Sequence of chain 1.H:
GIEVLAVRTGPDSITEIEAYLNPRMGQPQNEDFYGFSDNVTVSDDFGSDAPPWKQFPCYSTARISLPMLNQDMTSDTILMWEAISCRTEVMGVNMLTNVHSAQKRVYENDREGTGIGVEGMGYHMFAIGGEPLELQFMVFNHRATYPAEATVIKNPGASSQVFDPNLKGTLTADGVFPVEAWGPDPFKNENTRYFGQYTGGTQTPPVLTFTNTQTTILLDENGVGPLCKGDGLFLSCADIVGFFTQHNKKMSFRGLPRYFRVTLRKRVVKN

A protein and the small-molecule ligand that binds it are described below.
Small molecule (SMILES): CC(=O)N[C@H]1[C@@H](O[C@H]2[C@@H](O)[C@@H](CO)O[C@@H](O[C@H]3[C@@H](O)[C@@H](CO)O[C@H](O[C@@H]4[C@H](O)[C@@H](O)[C@H](O)O[C@@H]4CO)[C@@H]3O)[C@@H]2NC(C)=O)O[C@H](CO)[C@H](O)[C@@H]1O

Sequence of chain 1.I:
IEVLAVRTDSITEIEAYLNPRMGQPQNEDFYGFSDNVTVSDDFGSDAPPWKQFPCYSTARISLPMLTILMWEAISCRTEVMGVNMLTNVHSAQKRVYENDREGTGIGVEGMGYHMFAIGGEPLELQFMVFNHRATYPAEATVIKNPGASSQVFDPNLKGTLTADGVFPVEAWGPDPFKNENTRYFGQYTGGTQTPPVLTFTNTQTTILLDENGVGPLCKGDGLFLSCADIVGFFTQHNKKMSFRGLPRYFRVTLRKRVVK

Binding-site contacts:
Ligand atom O5 contacts residue ASP43 of chain 1.H at 3.7 Å.
Ligand atom C4 contacts residue GLN251 of chain 1.H at 3.7 Å.
Ligand atom C3 contacts residue GLN251 of chain 1.H at 3.8 Å.
Ligand atom O2 contacts residue LYS255 of chain 1.H at 3.3 Å (salt-bridge).
Ligand atom O7 contacts residue LYS255 of chain 1.H at 3.5 Å.
Ligand atom O3 contacts residue GLN251 of chain 1.H at 3.3 Å (h-bond).
Ligand atom O4 contacts residue ASN44 of chain 1.H at 3.2 Å (h-bond).
Ligand atom O4 contacts residue GLN251 of chain 1.H at 2.5 Å (h-bond).
Ligand atom O3 contacts residue ASP49 of chain 1.I at 2.6 Å (salt-bridge).
Ligand atom O7 contacts residue PHE51 of chain 1.I at 2.8 Å (h-bond).
Ligand atom C7 contacts residue ASN253 of chain 1.H at 3.7 Å.
Ligand atom C8 contacts residue ASN253 of chain 1.H at 3.8 Å.
Ligand atom C8 contacts residue PHE51 of chain 1.I at 3.6 Å (hydrophobic).
Ligand atom O5 contacts residue ASN44 of chain 1.H at 2.8 Å (h-bond).
Ligand atom C7 contacts residue PHE51 of chain 1.I at 3.8 Å (hydrophobic).
Ligand atom N2 contacts residue GLN251 of chain 1.H at 2.9 Å (h-bond).
Ligand atom O7 contacts residue GLN251 of chain 1.H at 2.9 Å (h-bond).
Ligand atom O6 contacts residue ASP43 of chain 1.H at 2.4 Å (salt-bridge).
Ligand atom C6 contacts residue ASP43 of chain 1.H at 3.6 Å.
Ligand atom C2 contacts residue ASN44 of chain 1.H at 3.7 Å.
Ligand atom O4 contacts residue ASP50 of chain 1.I at 3.6 Å.
Ligand atom O7 contacts residue ASN253 of chain 1.H at 2.9 Å (h-bond).
Ligand atom C1 contacts residue ASN44 of chain 1.H at 3.4 Å.
Ligand atom O7 contacts residue ASP50 of chain 1.I at 3.3 Å.
Ligand atom C6 contacts residue GLN32 of chain 1.H at 3.5 Å.
Ligand atom O3 contacts residue ASN44 of chain 1.H at 3.2 Å (h-bond).
Ligand atom C5 contacts residue ASN44 of chain 1.H at 3.7 Å.
Ligand atom O6 contacts residue GLN32 of chain 1.H at 2.8 Å (h-bond).
Ligand atom O4 contacts residue ASP49 of chain 1.I at 3.6 Å (salt-bridge).
Ligand atom C4 contacts residue ASP43 of chain 1.H at 3.5 Å.
Ligand atom C2 contacts residue GLN251 of chain 1.H at 3.8 Å.
Ligand atom C6 contacts residue ASP43 of chain 1.H at 3.3 Å.
Ligand atom C7 contacts residue GLN251 of chain 1.H at 3.8 Å.
Ligand atom C3 contacts residue ASP49 of chain 1.I at 3.9 Å.
Ligand atom O3 contacts residue ASP50 of chain 1.I at 3.8 Å.
Ligand atom C8 contacts residue PHE249 of chain 1.H at 3.7 Å (hydrophobic).
Ligand atom O4 contacts residue ASP43 of chain 1.H at 2.6 Å (salt-bridge).
Ligand atom C8 contacts residue GLN251 of chain 1.H at 3.7 Å.
Ligand atom O4 contacts residue ASN44 of chain 1.H at 3.4 Å (h-bond).
Ligand atom O6 contacts residue ASP43 of chain 1.H at 2.7 Å (salt-bridge).